Sequence of chain 1.A:
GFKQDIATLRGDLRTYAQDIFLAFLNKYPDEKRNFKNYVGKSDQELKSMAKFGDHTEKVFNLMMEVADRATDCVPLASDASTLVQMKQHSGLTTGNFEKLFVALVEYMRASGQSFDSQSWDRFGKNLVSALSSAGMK

Binding-site contacts:
Ligand atom C4 contacts residue PHE21 of chain 1.A at 4.0 Å (hydrophobic).
Ligand atom C3 contacts residue FDE1 of chain 1.C at 3.6 Å.
Ligand atom OH contacts residue TYR38 of chain 1.A at 2.6 Å (h-bond).
Ligand atom OH contacts residue FDE1 of chain 1.C at 2.7 Å (h-bond).
Ligand atom C4 contacts residue FDE1 of chain 1.C at 3.6 Å.
Ligand atom C3 contacts residue PHE35 of chain 1.A at 3.0 Å (hydrophobic).
Ligand atom C4 contacts residue TYR38 of chain 1.A at 3.8 Å (hydrophobic).
Ligand atom N1 contacts residue VAL59 of chain 1.A at 3.3 Å.
Ligand atom C5 contacts residue HIS55 of chain 1.A at 3.9 Å.
Ligand atom C5 contacts residue THR56 of chain 1.A at 3.1 Å.
Ligand atom O3 contacts residue VAL59 of chain 1.A at 3.1 Å.
Ligand atom C3 contacts residue HIS55 of chain 1.A at 4.4 Å.
Ligand atom O2 contacts residue PHE21 of chain 1.A at 3.9 Å.
Ligand atom C4 contacts residue PHE35 of chain 1.A at 3.8 Å (hydrophobic).
Ligand atom O2 contacts residue FDE1 of chain 1.C at 2.8 Å.
Ligand atom C1 contacts residue PHE21 of chain 1.A at 3.2 Å (hydrophobic).
Ligand atom C2 contacts residue FDE1 of chain 1.C at 3.6 Å.
Ligand atom C1 contacts residue VAL59 of chain 1.A at 3.4 Å (hydrophobic).
Ligand atom C2 contacts residue PHE21 of chain 1.A at 3.9 Å (hydrophobic).
Ligand atom C4 contacts residue THR56 of chain 1.A at 4.2 Å.
Ligand atom OH contacts residue LYS51 of chain 1.A at 4.2 Å.
Ligand atom O3 contacts residue PHE60 of chain 1.A at 4.1 Å.
Ligand atom N1 contacts residue PHE21 of chain 1.A at 3.2 Å.
Ligand atom C6 contacts residue VAL59 of chain 1.A at 3.8 Å (hydrophobic).
Ligand atom C6 contacts residue PHE21 of chain 1.A at 3.2 Å (hydrophobic).
Ligand atom C2 contacts residue VAL59 of chain 1.A at 3.6 Å (hydrophobic).
Ligand atom N1 contacts residue FDE1 of chain 1.C at 3.9 Å.
Ligand atom C4 contacts residue HIS55 of chain 1.A at 3.6 Å.
Ligand atom O3 contacts residue LEU100 of chain 1.A at 4.2 Å.
Ligand atom C6 contacts residue THR56 of chain 1.A at 3.6 Å.
Ligand atom OH contacts residue PHE35 of chain 1.A at 4.1 Å.
Ligand atom C3 contacts residue VAL59 of chain 1.A at 4.3 Å (hydrophobic).
Ligand atom C6 contacts residue HIS55 of chain 1.A at 4.4 Å.
Ligand atom C5 contacts residue TYR38 of chain 1.A at 4.3 Å (hydrophobic).
Ligand atom C5 contacts residue PHE21 of chain 1.A at 3.4 Å (hydrophobic).
Ligand atom O2 contacts residue VAL59 of chain 1.A at 3.5 Å.
Ligand atom C3 contacts residue PHE21 of chain 1.A at 4.2 Å (hydrophobic).
Ligand atom C2 contacts residue PHE35 of chain 1.A at 3.5 Å (hydrophobic).
Ligand atom O3 contacts residue PHE21 of chain 1.A at 2.9 Å.
Ligand atom OH contacts residue HIS55 of chain 1.A at 3.1 Å.

This small molecule binds to this protein.
Small molecule (SMILES): O=[N+]([O-])c1ccc(O)cc1